Binding-site contacts:
Ligand atom F1 contacts residue ASN188 of chain 4.B at 3.1 Å.
Ligand atom CL1 contacts residue GLY128 of chain 4.B at 3.6 Å.
Ligand atom F1 contacts residue GLY200 of chain 4.B at 3.5 Å.
Ligand atom C4 contacts residue LEU190 of chain 4.B at 3.5 Å (hydrophobic).
Ligand atom C13 contacts residue GLY200 of chain 4.B at 3.8 Å.
Ligand atom C3 contacts residue PHE122 of chain 4.B at 3.5 Å (hydrophobic).
Ligand atom F1 contacts residue LEU190 of chain 4.B at 3.8 Å.
Ligand atom C17 contacts residue LEU49 of chain 4.B at 3.8 Å (hydrophobic).
Ligand atom N1 contacts residue LEU49 of chain 4.B at 3.8 Å.
Ligand atom N5 contacts residue LEU49 of chain 4.B at 3.6 Å.
Ligand atom C10 contacts residue VAL57 of chain 4.B at 3.3 Å (hydrophobic).
Ligand atom C15 contacts residue LEU190 of chain 4.B at 3.6 Å (hydrophobic).
Ligand atom C4 contacts residue ALA75 of chain 4.B at 3.5 Å (hydrophobic).
Ligand atom C16 contacts residue LEU49 of chain 4.B at 3.8 Å (hydrophobic).
Ligand atom CL1 contacts residue MET125 of chain 4.B at 3.4 Å.
Ligand atom C13 contacts residue LEU190 of chain 4.B at 3.8 Å (hydrophobic).
Ligand atom N7 contacts residue GLU123 of chain 4.B at 2.8 Å (salt-bridge).
Ligand atom N6 contacts residue ALA75 of chain 4.B at 3.6 Å.
Ligand atom C5 contacts residue LEU190 of chain 4.B at 3.8 Å (hydrophobic).
Ligand atom CL1 contacts residue ARG126 of chain 4.B at 3.7 Å.
Ligand atom N7 contacts residue ALA75 of chain 4.B at 3.2 Å.
Ligand atom C9 contacts residue VAL57 of chain 4.B at 3.7 Å (hydrophobic).
Ligand atom N4 contacts residue LEU190 of chain 4.B at 3.8 Å.
Ligand atom N6 contacts residue TYR124 of chain 4.B at 3.6 Å.
Ligand atom N1 contacts residue MET125 of chain 4.B at 3.4 Å (h-bond).
Ligand atom O1 contacts residue PHE122 of chain 4.B at 3.8 Å.
Ligand atom C14 contacts residue LEU190 of chain 4.B at 3.6 Å (hydrophobic).
Ligand atom N6 contacts residue MET125 of chain 4.B at 2.9 Å (h-bond).
Ligand atom C15 contacts residue ARG187 of chain 4.B at 3.4 Å.
Ligand atom N6 contacts residue GLU123 of chain 4.B at 3.4 Å (salt-bridge).
Ligand atom C16 contacts residue GLY128 of chain 4.B at 3.6 Å.
Ligand atom C17 contacts residue GLY128 of chain 4.B at 3.5 Å.
Ligand atom O1 contacts residue ALA75 of chain 4.B at 3.8 Å.
Ligand atom F1 contacts residue CYS189 of chain 4.B at 3.7 Å.
Ligand atom N7 contacts residue MET125 of chain 4.B at 3.6 Å.
Ligand atom F1 contacts residue ASP201 of chain 4.B at 3.7 Å.
Ligand atom N7 contacts residue LEU190 of chain 4.B at 3.8 Å.
Ligand atom C1 contacts residue GLY200 of chain 4.B at 3.3 Å.
Ligand atom O1 contacts residue LEU190 of chain 4.B at 3.7 Å.
Ligand atom C15 contacts residue ASP129 of chain 4.B at 3.8 Å.

Sequence of chain 4.B:
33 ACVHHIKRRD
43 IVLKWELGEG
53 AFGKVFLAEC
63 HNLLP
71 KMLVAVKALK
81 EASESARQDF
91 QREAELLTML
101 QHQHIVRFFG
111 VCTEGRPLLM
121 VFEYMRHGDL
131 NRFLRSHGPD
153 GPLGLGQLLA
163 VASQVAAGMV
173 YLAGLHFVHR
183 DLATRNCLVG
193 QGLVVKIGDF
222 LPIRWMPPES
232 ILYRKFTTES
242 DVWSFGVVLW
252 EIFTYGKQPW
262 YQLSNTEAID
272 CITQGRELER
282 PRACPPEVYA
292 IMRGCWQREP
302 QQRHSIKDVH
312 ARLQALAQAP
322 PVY

A small-molecule ligand and the protein it binds are described below.
Small molecule (SMILES): CC(C)Oc1cc(Nc2nc(N[C@@H](C)c3ccc(F)cn3)ncc2Cl)[nH]n1